Sequence of chain 1.L:
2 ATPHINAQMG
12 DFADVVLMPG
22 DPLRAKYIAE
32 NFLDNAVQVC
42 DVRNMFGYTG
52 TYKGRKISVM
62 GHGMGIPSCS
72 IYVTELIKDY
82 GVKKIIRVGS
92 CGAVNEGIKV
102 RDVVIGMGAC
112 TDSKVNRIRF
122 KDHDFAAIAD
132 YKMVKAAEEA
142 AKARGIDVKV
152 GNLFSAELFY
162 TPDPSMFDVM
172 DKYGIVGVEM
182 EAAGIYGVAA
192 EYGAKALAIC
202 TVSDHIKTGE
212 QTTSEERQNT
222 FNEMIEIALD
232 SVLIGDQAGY

The small molecule below binds the protein below.
Small molecule (SMILES): O=c1[nH]cnc2c(C[NH+]3C[C@H](CO)[C@@H](O)C3)c[nH]c12

Sequence of chain 1.D:
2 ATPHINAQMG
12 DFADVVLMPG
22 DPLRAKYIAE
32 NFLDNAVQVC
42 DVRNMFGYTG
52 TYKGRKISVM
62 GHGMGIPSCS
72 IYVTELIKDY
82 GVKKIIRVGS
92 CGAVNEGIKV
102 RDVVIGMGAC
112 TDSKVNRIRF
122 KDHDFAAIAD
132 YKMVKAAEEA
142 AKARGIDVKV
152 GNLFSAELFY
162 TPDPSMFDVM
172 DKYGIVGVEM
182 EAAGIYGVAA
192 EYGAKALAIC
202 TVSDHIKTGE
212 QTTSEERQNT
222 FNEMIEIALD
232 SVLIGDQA

Binding-site contacts:
Ligand atom C6' contacts residue SER91 of chain 1.L at 3.3 Å.
Ligand atom C2 contacts residue PHE160 of chain 1.L at 3.7 Å (hydrophobic).
Ligand atom O3' contacts residue PO41 of chain 1.JA at 2.7 Å (h-bond).
Ligand atom C8 contacts residue SER204 of chain 1.L at 3.2 Å.
Ligand atom N7 contacts residue CYS92 of chain 1.L at 3.6 Å.
Ligand atom C10 contacts residue PO41 of chain 1.JA at 3.2 Å.
Ligand atom C2' contacts residue PO41 of chain 1.JA at 3.6 Å.
Ligand atom O6 contacts residue ILE207 of chain 1.L at 3.7 Å.
Ligand atom C2' contacts residue MET181 of chain 1.L at 3.7 Å (hydrophobic).
Ligand atom O5' contacts residue HIS5 of chain 1.D at 2.6 Å (h-bond).
Ligand atom O5' contacts residue PHE160 of chain 1.L at 3.5 Å.
Ligand atom N3 contacts residue GLU180 of chain 1.L at 3.5 Å.
Ligand atom C10 contacts residue SER91 of chain 1.L at 3.1 Å.
Ligand atom C3' contacts residue GLU182 of chain 1.L at 3.3 Å.
Ligand atom N7 contacts residue SER204 of chain 1.L at 3.6 Å (h-bond).
Ligand atom C9 contacts residue CYS92 of chain 1.L at 3.7 Å (hydrophobic).
Ligand atom C5' contacts residue HIS5 of chain 1.D at 3.3 Å.
Ligand atom C8 contacts residue CYS92 of chain 1.L at 3.5 Å (hydrophobic).
Ligand atom N1 contacts residue PHE160 of chain 1.L at 3.6 Å.
Ligand atom C6 contacts residue PHE160 of chain 1.L at 3.4 Å (hydrophobic).
Ligand atom C8 contacts residue SER91 of chain 1.L at 3.5 Å.
Ligand atom C5 contacts residue PHE160 of chain 1.L at 3.6 Å (hydrophobic).
Ligand atom N1' contacts residue SER91 of chain 1.L at 3.6 Å (h-bond).
Ligand atom C4' contacts residue PO41 of chain 1.JA at 3.7 Å.
Ligand atom N7 contacts residue ASP205 of chain 1.L at 2.7 Å (salt-bridge).
Ligand atom C4 contacts residue VAL179 of chain 1.L at 3.4 Å (hydrophobic).
Ligand atom C6' contacts residue ARG44 of chain 1.D at 3.7 Å.
Ligand atom N1' contacts residue PO41 of chain 1.JA at 2.6 Å (h-bond).
Ligand atom C5 contacts residue ASP205 of chain 1.L at 3.7 Å.
Ligand atom C4' contacts residue MET65 of chain 1.L at 3.6 Å (hydrophobic).
Ligand atom C6' contacts residue PO41 of chain 1.JA at 3.3 Å.
Ligand atom N7 contacts residue GLY93 of chain 1.L at 3.6 Å (h-bond).
Ligand atom N3 contacts residue VAL179 of chain 1.L at 3.5 Å (h-bond).
Ligand atom C3' contacts residue PO41 of chain 1.JA at 3.7 Å.
Ligand atom C8 contacts residue ASP205 of chain 1.L at 3.4 Å.
Ligand atom O3' contacts residue MET65 of chain 1.L at 3.4 Å.
Ligand atom O3' contacts residue GLU182 of chain 1.L at 2.5 Å (salt-bridge).
Ligand atom C2' contacts residue GLU182 of chain 1.L at 3.5 Å.
Ligand atom C2 contacts residue VAL179 of chain 1.L at 3.6 Å (hydrophobic).
Ligand atom C10 contacts residue GLU180 of chain 1.L at 3.7 Å.